Binding-site contacts:
Ligand atom O7 contacts residue ASN722 of chain 1.A at 3.2 Å (h-bond).
Ligand atom C5 contacts residue ASN722 of chain 1.A at 3.7 Å.
Ligand atom C8 contacts residue ASN722 of chain 1.A at 4.4 Å.
Ligand atom C4 contacts residue ASN722 of chain 1.A at 4.2 Å.
Ligand atom C7 contacts residue ASN722 of chain 1.A at 3.2 Å.
Ligand atom C1 contacts residue ASN722 of chain 1.A at 1.4 Å.
Ligand atom C3 contacts residue ASN722 of chain 1.A at 3.8 Å.
Ligand atom C2 contacts residue ASN722 of chain 1.A at 2.5 Å.
Ligand atom O5 contacts residue ASN722 of chain 1.A at 2.4 Å (h-bond).
Ligand atom C8 contacts residue GLN711 of chain 1.A at 3.3 Å.
Ligand atom N2 contacts residue ASN722 of chain 1.A at 2.9 Å (h-bond).
Ligand atom C8 contacts residue LEU710 of chain 1.A at 3.8 Å (hydrophobic).
Ligand atom C7 contacts residue GLN711 of chain 1.A at 4.4 Å.

Sequence of chain 1.A:
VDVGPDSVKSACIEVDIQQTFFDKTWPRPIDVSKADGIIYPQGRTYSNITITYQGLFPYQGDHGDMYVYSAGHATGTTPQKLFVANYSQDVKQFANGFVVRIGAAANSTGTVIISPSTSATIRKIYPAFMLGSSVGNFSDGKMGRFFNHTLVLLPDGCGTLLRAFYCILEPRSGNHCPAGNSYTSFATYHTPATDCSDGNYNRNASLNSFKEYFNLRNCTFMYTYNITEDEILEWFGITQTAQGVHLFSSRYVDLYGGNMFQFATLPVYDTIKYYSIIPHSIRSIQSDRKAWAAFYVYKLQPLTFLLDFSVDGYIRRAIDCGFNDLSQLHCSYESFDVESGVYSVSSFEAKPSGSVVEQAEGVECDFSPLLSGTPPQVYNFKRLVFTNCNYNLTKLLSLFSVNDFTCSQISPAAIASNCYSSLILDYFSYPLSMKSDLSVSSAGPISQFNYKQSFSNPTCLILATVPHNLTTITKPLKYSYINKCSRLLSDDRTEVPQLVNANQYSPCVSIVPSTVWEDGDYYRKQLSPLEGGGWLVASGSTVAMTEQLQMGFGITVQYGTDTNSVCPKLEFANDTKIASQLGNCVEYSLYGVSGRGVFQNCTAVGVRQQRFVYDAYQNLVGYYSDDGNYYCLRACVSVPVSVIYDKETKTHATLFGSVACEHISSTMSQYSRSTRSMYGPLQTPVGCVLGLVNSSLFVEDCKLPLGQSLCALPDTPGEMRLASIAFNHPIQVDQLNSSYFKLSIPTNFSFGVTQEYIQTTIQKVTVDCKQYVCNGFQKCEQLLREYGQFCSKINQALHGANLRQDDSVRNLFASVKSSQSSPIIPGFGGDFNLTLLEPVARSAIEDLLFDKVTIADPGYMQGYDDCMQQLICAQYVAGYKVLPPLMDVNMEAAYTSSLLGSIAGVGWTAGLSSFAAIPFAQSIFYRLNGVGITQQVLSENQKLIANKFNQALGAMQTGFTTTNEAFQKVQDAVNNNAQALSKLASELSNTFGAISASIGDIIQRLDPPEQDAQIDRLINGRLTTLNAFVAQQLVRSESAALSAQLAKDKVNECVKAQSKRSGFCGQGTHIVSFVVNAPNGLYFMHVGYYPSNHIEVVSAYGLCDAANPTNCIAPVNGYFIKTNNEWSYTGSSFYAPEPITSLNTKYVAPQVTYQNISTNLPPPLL

The small molecule below binds the protein below.
Small molecule (SMILES): CC(=O)N[C@@H]1[C@@H](O)[C@H](O)[C@@H](CO)O[C@H]1O